This protein binds this small molecule.
Small molecule (SMILES): CC(C)CCC[C@@H](C)[C@H]1CC[C@H]2[C@@H]3CC=C4C[C@@H](O)CC[C@]4(C)[C@H]3CC[C@]12C

Binding-site contacts:
Ligand atom C18 contacts residue PHE824 of chain 1.B at 3.7 Å (hydrophobic).
Ligand atom C5 contacts residue VAL817 of chain 1.B at 4.0 Å (hydrophobic).
Ligand atom C16 contacts residue TYR566 of chain 1.A at 4.1 Å (hydrophobic).
Ligand atom C19 contacts residue VAL817 of chain 1.B at 3.7 Å (hydrophobic).
Ligand atom C7 contacts residue VAL817 of chain 1.B at 4.4 Å (hydrophobic).
Ligand atom C15 contacts residue TYR566 of chain 1.A at 3.5 Å (hydrophobic).
Ligand atom C10 contacts residue VAL817 of chain 1.B at 4.4 Å (hydrophobic).
Ligand atom C27 contacts residue LEU569 of chain 1.A at 3.5 Å (hydrophobic).
Ligand atom C27 contacts residue GLY573 of chain 1.A at 4.2 Å.
Ligand atom C24 contacts residue ALA570 of chain 1.A at 4.5 Å (hydrophobic).
Ligand atom C8 contacts residue VAL817 of chain 1.B at 4.3 Å (hydrophobic).
Ligand atom C11 contacts residue ILE825 of chain 1.B at 4.0 Å (hydrophobic).
Ligand atom C4 contacts residue VAL817 of chain 1.B at 4.5 Å (hydrophobic).
Ligand atom C7 contacts residue TYR566 of chain 1.A at 4.1 Å (hydrophobic).
Ligand atom C6 contacts residue VAL817 of chain 1.B at 4.0 Å (hydrophobic).
Ligand atom C21 contacts residue POV1 of chain 1.YA at 3.8 Å.

Sequence of chain 1.B:
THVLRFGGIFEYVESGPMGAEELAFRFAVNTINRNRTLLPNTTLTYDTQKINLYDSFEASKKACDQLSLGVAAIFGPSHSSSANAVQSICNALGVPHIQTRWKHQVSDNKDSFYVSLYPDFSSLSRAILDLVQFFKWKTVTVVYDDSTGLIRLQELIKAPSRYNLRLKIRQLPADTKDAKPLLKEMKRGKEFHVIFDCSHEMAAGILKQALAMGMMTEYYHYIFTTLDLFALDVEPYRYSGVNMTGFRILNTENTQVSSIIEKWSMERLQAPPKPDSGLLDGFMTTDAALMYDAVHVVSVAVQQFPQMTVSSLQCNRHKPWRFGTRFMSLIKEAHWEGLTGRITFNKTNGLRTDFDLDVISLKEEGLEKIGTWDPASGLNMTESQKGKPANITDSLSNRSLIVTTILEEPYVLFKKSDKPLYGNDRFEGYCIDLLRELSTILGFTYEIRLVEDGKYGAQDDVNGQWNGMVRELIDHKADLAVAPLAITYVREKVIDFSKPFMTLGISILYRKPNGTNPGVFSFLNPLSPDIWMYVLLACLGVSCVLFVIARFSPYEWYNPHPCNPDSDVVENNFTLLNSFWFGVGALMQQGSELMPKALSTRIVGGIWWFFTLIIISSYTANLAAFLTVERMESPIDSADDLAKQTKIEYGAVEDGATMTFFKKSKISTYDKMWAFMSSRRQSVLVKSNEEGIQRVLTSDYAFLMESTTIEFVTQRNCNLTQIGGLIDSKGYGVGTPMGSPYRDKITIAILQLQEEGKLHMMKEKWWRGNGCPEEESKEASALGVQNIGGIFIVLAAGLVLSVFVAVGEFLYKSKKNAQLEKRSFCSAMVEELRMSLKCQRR

Sequence of chain 1.A:
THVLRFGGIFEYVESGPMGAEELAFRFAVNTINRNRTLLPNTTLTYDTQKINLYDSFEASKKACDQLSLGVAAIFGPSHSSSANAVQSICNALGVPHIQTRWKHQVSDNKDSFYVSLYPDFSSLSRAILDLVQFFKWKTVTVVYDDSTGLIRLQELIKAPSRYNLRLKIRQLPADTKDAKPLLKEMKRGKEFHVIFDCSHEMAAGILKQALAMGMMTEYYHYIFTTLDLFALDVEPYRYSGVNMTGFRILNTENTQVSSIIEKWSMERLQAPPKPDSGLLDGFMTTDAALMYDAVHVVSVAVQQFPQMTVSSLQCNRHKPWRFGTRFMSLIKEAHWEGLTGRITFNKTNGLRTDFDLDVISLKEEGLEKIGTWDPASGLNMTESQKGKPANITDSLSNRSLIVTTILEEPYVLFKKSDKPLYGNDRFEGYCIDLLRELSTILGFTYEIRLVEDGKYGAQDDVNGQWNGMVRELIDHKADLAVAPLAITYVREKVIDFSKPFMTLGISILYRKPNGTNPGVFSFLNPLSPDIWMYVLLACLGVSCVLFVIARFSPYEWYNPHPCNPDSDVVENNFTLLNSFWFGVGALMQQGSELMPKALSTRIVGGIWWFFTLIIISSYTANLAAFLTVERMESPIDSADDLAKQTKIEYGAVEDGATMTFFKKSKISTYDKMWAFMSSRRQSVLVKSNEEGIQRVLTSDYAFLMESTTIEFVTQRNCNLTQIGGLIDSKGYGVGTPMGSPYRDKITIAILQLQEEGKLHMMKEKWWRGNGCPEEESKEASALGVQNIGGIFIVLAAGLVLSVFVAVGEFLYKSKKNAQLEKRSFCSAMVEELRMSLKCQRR